Binding-site contacts:
Ligand atom N contacts residue ARG262 of chain 2.A at 4.1 Å.
Ligand atom O1 contacts residue PHE160 of chain 2.A at 3.7 Å.
Ligand atom C3 contacts residue SER187 of chain 2.A at 3.9 Å.
Ligand atom C1 contacts residue ARG262 of chain 2.A at 3.6 Å.
Ligand atom C4 contacts residue ARG163 of chain 2.A at 3.9 Å.
Ligand atom C5 contacts residue ASP15 of chain 1.A at 4.0 Å.
Ligand atom O1 contacts residue THR202 of chain 2.A at 2.7 Å (h-bond).
Ligand atom C4 contacts residue PHE160 of chain 2.A at 3.6 Å (hydrophobic).
Ligand atom C1 contacts residue PHE160 of chain 2.A at 4.0 Å (hydrophobic).
Ligand atom C6 contacts residue TYR17 of chain 1.A at 3.2 Å (hydrophobic).
Ligand atom C5 contacts residue PHE160 of chain 2.A at 3.6 Å (hydrophobic).
Ligand atom C2 contacts residue PHE160 of chain 2.A at 3.6 Å (hydrophobic).
Ligand atom C6 contacts residue THR202 of chain 2.A at 3.7 Å.
Ligand atom C1 contacts residue ARG163 of chain 2.A at 4.5 Å.
Ligand atom C3 contacts residue PHE160 of chain 2.A at 3.6 Å (hydrophobic).
Ligand atom O1 contacts residue GLY201 of chain 2.A at 4.5 Å.
Ligand atom C2 contacts residue TYR17 of chain 1.A at 3.5 Å (hydrophobic).
Ligand atom C3 contacts residue ASP15 of chain 1.A at 4.1 Å.
Ligand atom O2 contacts residue THR202 of chain 2.A at 2.9 Å (h-bond).
Ligand atom O1 contacts residue HIS203 of chain 2.A at 4.3 Å.
Ligand atom O2 contacts residue GLY201 of chain 2.A at 3.1 Å.
Ligand atom C3 contacts residue TYR17 of chain 1.A at 4.3 Å (hydrophobic).
Ligand atom N contacts residue PHE160 of chain 2.A at 4.4 Å.
Ligand atom N contacts residue ARG163 of chain 2.A at 3.7 Å.
Ligand atom C2 contacts residue ARG262 of chain 2.A at 4.4 Å.
Ligand atom C6 contacts residue GLY201 of chain 2.A at 4.3 Å.
Ligand atom C6 contacts residue ARG262 of chain 2.A at 4.0 Å.
Ligand atom C6 contacts residue PHE160 of chain 2.A at 3.5 Å (hydrophobic).
Ligand atom C4 contacts residue SER187 of chain 2.A at 3.9 Å.
Ligand atom C5 contacts residue TYR17 of chain 1.A at 4.4 Å (hydrophobic).
Ligand atom O1 contacts residue ARG262 of chain 2.A at 3.1 Å (salt-bridge).
Ligand atom C1 contacts residue TYR17 of chain 1.A at 3.4 Å (hydrophobic).
Ligand atom N contacts residue TYR17 of chain 1.A at 3.9 Å.
Ligand atom O2 contacts residue TYR17 of chain 1.A at 3.4 Å.
Ligand atom O2 contacts residue SER200 of chain 2.A at 4.3 Å.
Ligand atom C4 contacts residue ASP15 of chain 1.A at 3.5 Å.
Ligand atom C5 contacts residue ARG163 of chain 2.A at 3.3 Å.
Ligand atom O1 contacts residue TYR17 of chain 1.A at 3.6 Å.
Ligand atom O2 contacts residue PHE160 of chain 2.A at 3.8 Å.

This protein binds this small molecule.
Small molecule (SMILES): O=C(O)c1cccnc1

Sequence of chain 2.A:
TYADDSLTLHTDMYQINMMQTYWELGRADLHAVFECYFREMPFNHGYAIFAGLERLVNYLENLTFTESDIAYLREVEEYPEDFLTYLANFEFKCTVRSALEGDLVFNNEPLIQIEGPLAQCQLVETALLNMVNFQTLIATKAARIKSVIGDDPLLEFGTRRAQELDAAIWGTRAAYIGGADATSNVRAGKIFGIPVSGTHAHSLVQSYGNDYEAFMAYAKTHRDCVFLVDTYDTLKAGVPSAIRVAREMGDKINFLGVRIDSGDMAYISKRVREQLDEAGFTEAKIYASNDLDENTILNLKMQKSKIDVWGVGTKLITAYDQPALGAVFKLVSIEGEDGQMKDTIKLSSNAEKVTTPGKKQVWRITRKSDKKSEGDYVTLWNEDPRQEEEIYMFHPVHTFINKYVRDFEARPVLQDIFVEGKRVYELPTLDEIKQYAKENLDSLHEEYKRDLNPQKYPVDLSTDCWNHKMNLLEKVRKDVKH

Sequence of chain 1.A:
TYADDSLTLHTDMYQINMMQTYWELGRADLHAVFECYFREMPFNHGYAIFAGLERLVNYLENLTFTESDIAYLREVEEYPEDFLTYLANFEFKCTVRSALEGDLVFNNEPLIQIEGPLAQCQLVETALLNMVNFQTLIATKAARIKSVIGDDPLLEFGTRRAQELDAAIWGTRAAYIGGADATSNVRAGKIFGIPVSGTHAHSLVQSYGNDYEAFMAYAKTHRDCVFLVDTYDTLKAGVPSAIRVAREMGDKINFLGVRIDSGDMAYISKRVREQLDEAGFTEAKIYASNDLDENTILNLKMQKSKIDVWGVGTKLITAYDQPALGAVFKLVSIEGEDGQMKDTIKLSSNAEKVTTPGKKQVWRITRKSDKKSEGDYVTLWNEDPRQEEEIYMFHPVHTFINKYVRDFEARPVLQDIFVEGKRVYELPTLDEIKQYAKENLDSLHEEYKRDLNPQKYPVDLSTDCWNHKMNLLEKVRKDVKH